Binding-site contacts:
Ligand atom OAL contacts residue ASP393 of chain 1.A at 3.1 Å (salt-bridge).
Ligand atom N9 contacts residue PHE442 of chain 1.A at 3.4 Å.
Ligand atom C2 contacts residue ASP393 of chain 1.A at 3.1 Å.
Ligand atom CAN contacts residue MET495 of chain 1.A at 3.4 Å (hydrophobic).
Ligand atom CAO contacts residue ILE223 of chain 1.A at 3.9 Å (hydrophobic).
Ligand atom CAP contacts residue GLY161 of chain 1.A at 3.5 Å.
Ligand atom C4 contacts residue ILE443 of chain 1.A at 3.7 Å (hydrophobic).
Ligand atom C8 contacts residue PHE442 of chain 1.A at 3.5 Å (hydrophobic).
Ligand atom C8 contacts residue GLU444 of chain 1.A at 3.5 Å.
Ligand atom C6 contacts residue THR440 of chain 1.A at 3.6 Å.
Ligand atom N9 contacts residue ILE443 of chain 1.A at 3.7 Å.
Ligand atom CAM contacts residue VAL389 of chain 1.A at 4.0 Å (hydrophobic).
Ligand atom C2 contacts residue ILE443 of chain 1.A at 4.0 Å (hydrophobic).
Ligand atom CAO contacts residue ASP393 of chain 1.A at 3.4 Å.
Ligand atom CAM contacts residue ASP393 of chain 1.A at 3.2 Å.
Ligand atom N3 contacts residue ILE443 of chain 1.A at 3.0 Å (h-bond).
Ligand atom N3 contacts residue PHE442 of chain 1.A at 3.4 Å.
Ligand atom N6 contacts residue GLY161 of chain 1.A at 3.3 Å (h-bond).
Ligand atom C4 contacts residue GLU444 of chain 1.A at 3.9 Å.
Ligand atom N7 contacts residue PHE442 of chain 1.A at 3.9 Å.
Ligand atom C2 contacts residue THR397 of chain 1.A at 3.8 Å.
Ligand atom CAO contacts residue MET495 of chain 1.A at 4.0 Å (hydrophobic).
Ligand atom N7 contacts residue MET160 of chain 1.A at 3.3 Å (h-bond).
Ligand atom CAK contacts residue ASP393 of chain 1.A at 3.0 Å.
Ligand atom N6 contacts residue THR440 of chain 1.A at 3.9 Å.
Ligand atom C4 contacts residue PHE442 of chain 1.A at 3.8 Å (hydrophobic).
Ligand atom N3 contacts residue VAL441 of chain 1.A at 3.3 Å (h-bond).
Ligand atom N9 contacts residue GLU444 of chain 1.A at 2.8 Å (salt-bridge).
Ligand atom N6 contacts residue MET160 of chain 1.A at 3.2 Å (h-bond).
Ligand atom CAN contacts residue ASP393 of chain 1.A at 3.3 Å.
Ligand atom N6 contacts residue GLY159 of chain 1.A at 3.4 Å.
Ligand atom N1 contacts residue THR440 of chain 1.A at 3.4 Å (h-bond).
Ligand atom CAK contacts residue GLY161 of chain 1.A at 3.9 Å.
Ligand atom C8 contacts residue TYR62 of chain 1.A at 3.2 Å (hydrophobic).
Ligand atom C2 contacts residue VAL441 of chain 1.A at 3.1 Å (hydrophobic).
Ligand atom C2 contacts residue THR440 of chain 1.A at 3.9 Å.
Ligand atom C5 contacts residue MET160 of chain 1.A at 3.9 Å (hydrophobic).
Ligand atom N1 contacts residue ASP393 of chain 1.A at 2.6 Å (salt-bridge).
Ligand atom CAP contacts residue ASP393 of chain 1.A at 3.6 Å.
Ligand atom C6 contacts residue ASP393 of chain 1.A at 3.8 Å.

Sequence of chain 1.A:
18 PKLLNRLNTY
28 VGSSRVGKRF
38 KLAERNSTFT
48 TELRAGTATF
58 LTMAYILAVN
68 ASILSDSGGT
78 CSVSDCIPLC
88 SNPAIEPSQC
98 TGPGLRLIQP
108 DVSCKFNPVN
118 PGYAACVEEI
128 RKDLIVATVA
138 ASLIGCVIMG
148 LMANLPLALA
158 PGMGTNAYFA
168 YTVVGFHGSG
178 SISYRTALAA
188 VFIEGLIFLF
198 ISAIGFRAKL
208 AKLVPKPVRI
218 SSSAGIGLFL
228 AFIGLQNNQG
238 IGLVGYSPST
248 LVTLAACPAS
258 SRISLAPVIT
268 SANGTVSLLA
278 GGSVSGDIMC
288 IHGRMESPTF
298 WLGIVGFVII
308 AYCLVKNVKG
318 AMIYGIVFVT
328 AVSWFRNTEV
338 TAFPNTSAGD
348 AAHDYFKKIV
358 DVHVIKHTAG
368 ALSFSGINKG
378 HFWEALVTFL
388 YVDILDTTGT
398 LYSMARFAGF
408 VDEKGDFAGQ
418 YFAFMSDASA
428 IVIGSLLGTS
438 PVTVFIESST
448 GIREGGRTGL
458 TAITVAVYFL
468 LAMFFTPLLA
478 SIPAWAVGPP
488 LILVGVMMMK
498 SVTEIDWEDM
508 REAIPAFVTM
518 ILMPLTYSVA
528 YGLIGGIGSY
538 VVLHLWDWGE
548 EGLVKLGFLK

This small molecule binds to this protein.
Small molecule (SMILES): c1coc(CNc2ncnc3nc[nH]c23)c1